This protein binds this small molecule.
Small molecule (SMILES): CC(=O)N[C@H]1[C@H](O[C@H]2[C@H](O)[C@@H](NC(C)=O)CO[C@@H]2CO[C@@H]2O[C@@H](C)[C@@H](O)[C@@H](O)[C@@H]2O)O[C@H](CO)[C@@H](O)[C@@H]1O

Binding-site contacts:
Ligand atom O7 contacts residue ASN154 of chain 50.B at 3.3 Å (h-bond).
Ligand atom C1 contacts residue ASN154 of chain 50.B at 1.4 Å.
Ligand atom C8 contacts residue ASN154 of chain 50.B at 3.4 Å.
Ligand atom C7 contacts residue ASN154 of chain 50.B at 3.3 Å.
Ligand atom N2 contacts residue ASN154 of chain 50.B at 2.9 Å (h-bond).
Ligand atom C4 contacts residue ASN154 of chain 50.B at 4.2 Å.
Ligand atom C8 contacts residue HIS104 of chain 50.A at 4.0 Å.
Ligand atom C5 contacts residue ASN154 of chain 50.B at 3.7 Å.
Ligand atom C5 contacts residue HIS104 of chain 50.A at 3.1 Å.
Ligand atom C3 contacts residue ASN154 of chain 50.B at 3.8 Å.
Ligand atom C4 contacts residue HIS104 of chain 50.A at 4.4 Å.
Ligand atom C1 contacts residue HIS104 of chain 50.A at 3.2 Å.
Ligand atom C6 contacts residue HIS104 of chain 50.A at 3.2 Å.
Ligand atom O5 contacts residue HIS104 of chain 50.A at 3.0 Å (h-bond).
Ligand atom O5 contacts residue ASN154 of chain 50.B at 2.4 Å (h-bond).
Ligand atom C2 contacts residue ASN154 of chain 50.B at 2.4 Å.

Sequence of chain 50.A:
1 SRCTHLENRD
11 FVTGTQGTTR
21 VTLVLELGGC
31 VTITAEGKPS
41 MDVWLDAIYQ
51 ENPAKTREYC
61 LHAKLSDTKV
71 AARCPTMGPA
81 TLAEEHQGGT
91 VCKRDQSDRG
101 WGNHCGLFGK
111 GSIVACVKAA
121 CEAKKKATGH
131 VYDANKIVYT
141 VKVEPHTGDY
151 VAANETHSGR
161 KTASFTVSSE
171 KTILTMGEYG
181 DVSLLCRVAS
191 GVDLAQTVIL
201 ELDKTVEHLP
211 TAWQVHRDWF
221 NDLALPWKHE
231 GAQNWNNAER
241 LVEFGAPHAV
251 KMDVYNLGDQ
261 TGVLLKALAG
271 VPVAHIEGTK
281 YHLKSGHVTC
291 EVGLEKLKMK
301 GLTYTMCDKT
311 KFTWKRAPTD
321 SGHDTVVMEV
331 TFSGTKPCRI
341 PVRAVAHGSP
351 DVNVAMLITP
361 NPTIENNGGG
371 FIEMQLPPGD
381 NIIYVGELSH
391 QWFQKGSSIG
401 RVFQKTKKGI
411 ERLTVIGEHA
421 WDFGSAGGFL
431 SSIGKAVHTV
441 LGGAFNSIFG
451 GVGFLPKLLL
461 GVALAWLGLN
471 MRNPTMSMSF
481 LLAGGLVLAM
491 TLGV

Sequence of chain 50.B:
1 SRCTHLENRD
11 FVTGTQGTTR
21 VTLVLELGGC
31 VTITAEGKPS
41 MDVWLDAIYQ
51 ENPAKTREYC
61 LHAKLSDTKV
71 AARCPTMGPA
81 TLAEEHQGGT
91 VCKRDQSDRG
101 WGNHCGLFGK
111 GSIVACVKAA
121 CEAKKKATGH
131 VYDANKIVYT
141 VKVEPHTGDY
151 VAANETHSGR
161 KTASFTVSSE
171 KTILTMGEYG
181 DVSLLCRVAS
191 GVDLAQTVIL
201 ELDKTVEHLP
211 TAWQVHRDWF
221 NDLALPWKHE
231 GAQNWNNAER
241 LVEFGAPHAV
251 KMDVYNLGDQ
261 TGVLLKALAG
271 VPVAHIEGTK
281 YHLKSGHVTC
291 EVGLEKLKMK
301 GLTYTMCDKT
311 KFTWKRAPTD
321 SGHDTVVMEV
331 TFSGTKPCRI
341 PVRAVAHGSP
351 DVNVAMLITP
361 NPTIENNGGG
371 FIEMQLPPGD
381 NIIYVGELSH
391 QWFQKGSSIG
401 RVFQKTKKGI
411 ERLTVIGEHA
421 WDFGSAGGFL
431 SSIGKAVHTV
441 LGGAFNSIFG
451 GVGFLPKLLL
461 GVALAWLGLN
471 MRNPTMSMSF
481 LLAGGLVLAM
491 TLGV